The protein below binds the small molecule below.
Small molecule (SMILES): CC(=O)N[C@@H]1[C@@H](O)[C@H](O)[C@@H](CO)O[C@H]1O

Sequence of chain 1.A:
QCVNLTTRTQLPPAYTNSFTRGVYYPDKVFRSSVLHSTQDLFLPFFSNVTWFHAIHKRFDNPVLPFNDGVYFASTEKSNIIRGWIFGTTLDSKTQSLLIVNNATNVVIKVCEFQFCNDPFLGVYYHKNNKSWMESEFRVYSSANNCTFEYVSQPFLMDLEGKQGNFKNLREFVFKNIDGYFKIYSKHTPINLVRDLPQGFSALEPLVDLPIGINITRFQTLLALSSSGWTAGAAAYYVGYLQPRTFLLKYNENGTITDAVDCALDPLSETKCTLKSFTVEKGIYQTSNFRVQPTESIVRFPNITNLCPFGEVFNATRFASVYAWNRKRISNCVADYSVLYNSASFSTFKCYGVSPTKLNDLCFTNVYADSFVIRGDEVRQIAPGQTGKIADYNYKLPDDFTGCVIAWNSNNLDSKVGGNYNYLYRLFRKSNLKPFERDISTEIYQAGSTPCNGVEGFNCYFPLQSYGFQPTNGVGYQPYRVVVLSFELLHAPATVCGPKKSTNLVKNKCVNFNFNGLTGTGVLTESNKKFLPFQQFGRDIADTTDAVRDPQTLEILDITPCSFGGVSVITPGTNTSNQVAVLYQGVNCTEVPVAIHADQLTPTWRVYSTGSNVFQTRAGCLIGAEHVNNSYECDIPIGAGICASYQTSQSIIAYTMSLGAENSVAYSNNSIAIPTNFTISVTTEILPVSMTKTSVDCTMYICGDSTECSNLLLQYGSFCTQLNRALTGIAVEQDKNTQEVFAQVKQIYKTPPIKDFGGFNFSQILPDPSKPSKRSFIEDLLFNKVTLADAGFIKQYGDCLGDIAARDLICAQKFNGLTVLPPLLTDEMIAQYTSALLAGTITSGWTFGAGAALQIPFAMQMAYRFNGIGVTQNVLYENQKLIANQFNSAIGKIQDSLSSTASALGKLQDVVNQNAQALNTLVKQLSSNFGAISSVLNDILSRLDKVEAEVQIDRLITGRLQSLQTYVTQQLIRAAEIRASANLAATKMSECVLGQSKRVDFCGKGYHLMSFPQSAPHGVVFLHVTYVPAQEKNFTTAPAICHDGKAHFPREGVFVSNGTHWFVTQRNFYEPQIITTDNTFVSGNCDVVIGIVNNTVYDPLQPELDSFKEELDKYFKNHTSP

Sequence of chain 1.B:
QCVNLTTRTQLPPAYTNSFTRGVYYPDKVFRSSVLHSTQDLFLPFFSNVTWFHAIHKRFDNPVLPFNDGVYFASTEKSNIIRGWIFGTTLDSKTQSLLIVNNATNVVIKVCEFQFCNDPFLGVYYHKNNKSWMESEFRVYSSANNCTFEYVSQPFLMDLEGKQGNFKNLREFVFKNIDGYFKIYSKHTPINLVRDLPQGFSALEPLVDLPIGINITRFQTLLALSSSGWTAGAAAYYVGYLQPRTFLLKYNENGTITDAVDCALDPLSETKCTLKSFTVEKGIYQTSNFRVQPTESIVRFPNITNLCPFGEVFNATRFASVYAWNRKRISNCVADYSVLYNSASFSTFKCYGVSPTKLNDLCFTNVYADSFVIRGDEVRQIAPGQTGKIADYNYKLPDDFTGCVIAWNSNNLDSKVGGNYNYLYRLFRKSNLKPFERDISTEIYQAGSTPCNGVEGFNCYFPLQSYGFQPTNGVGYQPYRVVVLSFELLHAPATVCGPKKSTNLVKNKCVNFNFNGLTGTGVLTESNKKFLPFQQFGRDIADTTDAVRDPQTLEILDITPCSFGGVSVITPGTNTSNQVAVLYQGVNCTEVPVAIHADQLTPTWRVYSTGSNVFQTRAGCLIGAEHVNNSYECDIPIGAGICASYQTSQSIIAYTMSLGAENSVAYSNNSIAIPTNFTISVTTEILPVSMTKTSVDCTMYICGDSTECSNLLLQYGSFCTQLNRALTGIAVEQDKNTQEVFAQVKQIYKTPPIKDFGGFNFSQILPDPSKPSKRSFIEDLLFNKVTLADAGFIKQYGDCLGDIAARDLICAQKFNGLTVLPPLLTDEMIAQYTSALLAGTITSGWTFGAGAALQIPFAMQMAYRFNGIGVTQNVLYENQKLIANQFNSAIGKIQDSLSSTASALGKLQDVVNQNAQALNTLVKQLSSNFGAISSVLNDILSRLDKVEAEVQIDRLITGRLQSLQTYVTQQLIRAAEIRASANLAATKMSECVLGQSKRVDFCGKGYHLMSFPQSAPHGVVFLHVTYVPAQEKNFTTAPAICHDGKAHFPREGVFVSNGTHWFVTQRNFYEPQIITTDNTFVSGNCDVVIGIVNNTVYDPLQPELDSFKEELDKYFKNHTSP

Binding-site contacts:
Ligand atom C2 contacts residue ASP796 of chain 1.B at 3.8 Å.
Ligand atom N2 contacts residue ASN709 of chain 1.A at 2.8 Å (h-bond).
Ligand atom C8 contacts residue ILE1130 of chain 1.A at 4.2 Å (hydrophobic).
Ligand atom O7 contacts residue ASP796 of chain 1.B at 3.2 Å (salt-bridge).
Ligand atom C1 contacts residue ASN709 of chain 1.A at 1.4 Å.
Ligand atom C1 contacts residue ASP796 of chain 1.B at 3.6 Å.
Ligand atom N2 contacts residue ASP796 of chain 1.B at 4.5 Å.
Ligand atom O5 contacts residue ASN709 of chain 1.A at 2.3 Å (h-bond).
Ligand atom C2 contacts residue ASN709 of chain 1.A at 2.4 Å.
Ligand atom C8 contacts residue ASN709 of chain 1.A at 4.3 Å.
Ligand atom C7 contacts residue ASN709 of chain 1.A at 3.1 Å.
Ligand atom C4 contacts residue ASN709 of chain 1.A at 4.2 Å.
Ligand atom O7 contacts residue ASN709 of chain 1.A at 3.0 Å (h-bond).
Ligand atom O5 contacts residue ASP796 of chain 1.B at 3.7 Å.
Ligand atom C5 contacts residue ASN709 of chain 1.A at 3.6 Å.
Ligand atom C8 contacts residue GLY1131 of chain 1.A at 3.5 Å.
Ligand atom C3 contacts residue ASN709 of chain 1.A at 3.7 Å.
Ligand atom C7 contacts residue ASP796 of chain 1.B at 4.2 Å.